Sequence of chain 1.D:
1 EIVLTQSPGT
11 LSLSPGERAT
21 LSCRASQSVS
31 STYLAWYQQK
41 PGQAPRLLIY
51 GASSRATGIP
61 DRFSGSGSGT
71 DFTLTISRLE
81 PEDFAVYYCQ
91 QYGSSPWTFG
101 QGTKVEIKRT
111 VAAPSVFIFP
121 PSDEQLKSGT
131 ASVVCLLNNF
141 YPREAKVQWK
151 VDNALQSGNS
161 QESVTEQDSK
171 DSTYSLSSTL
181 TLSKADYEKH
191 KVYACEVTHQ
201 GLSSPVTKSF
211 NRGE

Sequence of chain 1.C:
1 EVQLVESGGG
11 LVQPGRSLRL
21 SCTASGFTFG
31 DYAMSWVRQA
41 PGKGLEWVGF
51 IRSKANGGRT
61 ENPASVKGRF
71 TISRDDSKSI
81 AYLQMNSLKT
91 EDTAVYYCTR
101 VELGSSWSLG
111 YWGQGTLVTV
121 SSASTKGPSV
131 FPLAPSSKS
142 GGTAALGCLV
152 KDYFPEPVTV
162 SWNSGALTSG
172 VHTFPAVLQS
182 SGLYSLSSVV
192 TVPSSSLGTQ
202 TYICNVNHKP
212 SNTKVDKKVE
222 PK

This protein binds this small molecule.
Small molecule (SMILES): CC(C)[C@H](NC(=O)[C@H](CC(N)=O)NC(=O)[C@@H]1CCCN1C(=O)[C@H](CC(N)=O)NC(=O)[C@H](C)NC(=O)[C@@H](N)CC(N)=O)C(=O)N[C@@H](CC(=O)O)C(=O)N1CCC[C@H]1C(=O)N[C@H](C=O)CC(N)=O

Binding-site contacts:
Ligand atom ND2 contacts residue GLY104 of chain 1.C at 3.3 Å (h-bond).
Ligand atom CG contacts residue TRP107 of chain 1.C at 3.6 Å (hydrophobic).
Ligand atom CG contacts residue VAL101 of chain 1.C at 3.7 Å (hydrophobic).
Ligand atom CG contacts residue TRP107 of chain 1.C at 3.7 Å (hydrophobic).
Ligand atom CG contacts residue ARG52 of chain 1.C at 3.8 Å.
Ligand atom CG contacts residue GLY57 of chain 1.C at 3.8 Å.
Ligand atom CG contacts residue GLU102 of chain 1.C at 3.7 Å.
Ligand atom O contacts residue TYR92 of chain 1.D at 3.7 Å.
Ligand atom CA contacts residue ASN56 of chain 1.C at 3.3 Å.
Ligand atom O contacts residue PHE50 of chain 1.C at 3.6 Å.
Ligand atom O contacts residue ARG52 of chain 1.C at 3.4 Å.
Ligand atom O contacts residue ARG52 of chain 1.C at 3.5 Å (salt-bridge).
Ligand atom CD contacts residue ARG52 of chain 1.C at 3.6 Å.
Ligand atom CD contacts residue TRP107 of chain 1.C at 3.4 Å (hydrophobic).
Ligand atom CA contacts residue ARG52 of chain 1.C at 3.8 Å.
Ligand atom OD2 contacts residue ASN56 of chain 1.C at 3.5 Å.
Ligand atom CB contacts residue SER94 of chain 1.D at 3.6 Å.
Ligand atom CB contacts residue SER95 of chain 1.D at 3.6 Å.
Ligand atom OD2 contacts residue GLY57 of chain 1.C at 3.2 Å.
Ligand atom O contacts residue TRP107 of chain 1.C at 3.3 Å (h-bond).
Ligand atom ND2 contacts residue LEU103 of chain 1.C at 3.7 Å.
Ligand atom CB contacts residue ARG52 of chain 1.C at 3.7 Å.
Ligand atom CG contacts residue ASN56 of chain 1.C at 3.3 Å.
Ligand atom N contacts residue GLU61 of chain 1.C at 3.7 Å.
Ligand atom O contacts residue ASN56 of chain 1.C at 3.2 Å (h-bond).
Ligand atom O contacts residue ALA33 of chain 1.C at 3.7 Å.
Ligand atom ND2 contacts residue GLU102 of chain 1.C at 2.8 Å (salt-bridge).
Ligand atom CG contacts residue TRP97 of chain 1.D at 3.6 Å (hydrophobic).
Ligand atom OD1 contacts residue TRP107 of chain 1.C at 3.6 Å.
Ligand atom O contacts residue TRP97 of chain 1.D at 3.2 Å (h-bond).
Ligand atom OD1 contacts residue ASN56 of chain 1.C at 3.8 Å.
Ligand atom O contacts residue GLU61 of chain 1.C at 3.4 Å.
Ligand atom CB contacts residue PHE50 of chain 1.C at 3.6 Å (hydrophobic).
Ligand atom CB contacts residue ASN56 of chain 1.C at 3.2 Å.
Ligand atom CA contacts residue PHE50 of chain 1.C at 3.7 Å (hydrophobic).
Ligand atom C contacts residue ASN56 of chain 1.C at 3.5 Å.
Ligand atom O contacts residue ARG52 of chain 1.C at 2.9 Å (salt-bridge).
Ligand atom ND2 contacts residue TRP107 of chain 1.C at 3.5 Å.
Ligand atom CB contacts residue TYR92 of chain 1.D at 3.8 Å (hydrophobic).
Ligand atom CB contacts residue GLY93 of chain 1.D at 3.5 Å.